The protein below binds the small molecule below.
Small molecule (SMILES): Cc1ccc(S(=O)(=O)c2cc(C)nc(N)n2)cc1

Sequence of chain 2.A:
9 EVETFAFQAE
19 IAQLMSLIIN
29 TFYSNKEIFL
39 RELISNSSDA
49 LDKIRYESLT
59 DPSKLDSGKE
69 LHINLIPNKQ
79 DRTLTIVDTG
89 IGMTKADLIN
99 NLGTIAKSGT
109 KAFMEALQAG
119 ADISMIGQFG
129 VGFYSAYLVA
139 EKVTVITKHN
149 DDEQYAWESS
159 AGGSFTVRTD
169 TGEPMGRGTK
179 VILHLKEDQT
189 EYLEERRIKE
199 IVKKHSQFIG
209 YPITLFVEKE

Binding-site contacts:
Ligand atom N18 contacts residue THR177 of chain 2.A at 3.9 Å.
Ligand atom C14 contacts residue MET91 of chain 2.A at 4.1 Å (hydrophobic).
Ligand atom C6 contacts residue LEU100 of chain 2.A at 3.6 Å (hydrophobic).
Ligand atom C3 contacts residue MET91 of chain 2.A at 4.1 Å (hydrophobic).
Ligand atom C2 contacts residue PHE131 of chain 2.A at 3.5 Å (hydrophobic).
Ligand atom C4 contacts residue VAL143 of chain 2.A at 4.2 Å (hydrophobic).
Ligand atom C1 contacts residue MET91 of chain 2.A at 4.0 Å (hydrophobic).
Ligand atom C6 contacts residue MET91 of chain 2.A at 3.5 Å (hydrophobic).
Ligand atom C17 contacts residue ASP86 of chain 2.A at 4.0 Å.
Ligand atom O10 contacts residue PHE131 of chain 2.A at 3.6 Å.
Ligand atom O9 contacts residue LEU100 of chain 2.A at 3.6 Å.
Ligand atom N16 contacts residue ASP86 of chain 2.A at 4.2 Å.
Ligand atom N18 contacts residue ASN44 of chain 2.A at 3.9 Å.
Ligand atom C1 contacts residue PHE131 of chain 2.A at 3.4 Å (hydrophobic).
Ligand atom C4 contacts residue TRP155 of chain 2.A at 3.5 Å (hydrophobic).
Ligand atom C2 contacts residue VAL143 of chain 2.A at 4.1 Å (hydrophobic).
Ligand atom C15 contacts residue ALA48 of chain 2.A at 3.8 Å (hydrophobic).
Ligand atom C14 contacts residue ALA48 of chain 2.A at 3.9 Å (hydrophobic).
Ligand atom N12 contacts residue ASN44 of chain 2.A at 3.7 Å.
Ligand atom N18 contacts residue SER45 of chain 2.A at 3.8 Å.
Ligand atom O10 contacts residue ASN44 of chain 2.A at 2.8 Å (h-bond).
Ligand atom C4 contacts residue LEU96 of chain 2.A at 3.8 Å (hydrophobic).
Ligand atom C15 contacts residue GLY90 of chain 2.A at 3.4 Å.
Ligand atom C3 contacts residue PHE131 of chain 2.A at 4.1 Å (hydrophobic).
Ligand atom C7 contacts residue MET91 of chain 2.A at 3.9 Å (hydrophobic).
Ligand atom C15 contacts residue ILE89 of chain 2.A at 3.8 Å (hydrophobic).
Ligand atom C13 contacts residue MET91 of chain 2.A at 3.7 Å (hydrophobic).
Ligand atom C17 contacts residue THR177 of chain 2.A at 4.1 Å.
Ligand atom C7 contacts residue PHE131 of chain 2.A at 4.3 Å (hydrophobic).
Ligand atom C11 contacts residue MET91 of chain 2.A at 4.2 Å (hydrophobic).
Ligand atom C15 contacts residue THR177 of chain 2.A at 4.2 Å.
Ligand atom C4 contacts residue PHE131 of chain 2.A at 4.1 Å (hydrophobic).
Ligand atom C5 contacts residue MET91 of chain 2.A at 3.6 Å (hydrophobic).
Ligand atom N16 contacts residue THR177 of chain 2.A at 3.6 Å (h-bond).
Ligand atom N16 contacts residue ALA48 of chain 2.A at 3.5 Å.
Ligand atom C14 contacts residue THR177 of chain 2.A at 4.1 Å.
Ligand atom C17 contacts residue ASN44 of chain 2.A at 4.0 Å.
Ligand atom N18 contacts residue ASP86 of chain 2.A at 2.9 Å (salt-bridge).
Ligand atom C15 contacts residue MET91 of chain 2.A at 3.7 Å (hydrophobic).
Ligand atom C2 contacts residue MET91 of chain 2.A at 4.1 Å (hydrophobic).